The small molecule below binds the protein below.
Small molecule (SMILES): CC(=O)N[C@@H]1[C@@H](O)[C@H](O)[C@@H](CO)O[C@H]1O

Sequence of chain 1.F:
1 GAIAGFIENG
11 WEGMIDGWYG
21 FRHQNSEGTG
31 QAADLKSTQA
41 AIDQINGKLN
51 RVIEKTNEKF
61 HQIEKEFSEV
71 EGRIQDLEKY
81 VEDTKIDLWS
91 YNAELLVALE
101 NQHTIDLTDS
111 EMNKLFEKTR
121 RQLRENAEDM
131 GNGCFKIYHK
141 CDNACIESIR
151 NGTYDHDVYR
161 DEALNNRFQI

Binding-site contacts:
Ligand atom C6 contacts residue ALA144 of chain 1.F at 4.2 Å (hydrophobic).
Ligand atom C2 contacts residue ASN151 of chain 1.F at 2.4 Å.
Ligand atom O6 contacts residue GLU147 of chain 1.F at 3.4 Å (salt-bridge).
Ligand atom O5 contacts residue SER148 of chain 1.F at 4.4 Å.
Ligand atom N2 contacts residue ASN151 of chain 1.F at 2.8 Å (h-bond).
Ligand atom C8 contacts residue THR153 of chain 1.F at 4.3 Å.
Ligand atom O7 contacts residue ASN151 of chain 1.F at 3.2 Å (h-bond).
Ligand atom C5 contacts residue ASN151 of chain 1.F at 3.7 Å.
Ligand atom C8 contacts residue ASN151 of chain 1.F at 4.3 Å.
Ligand atom C4 contacts residue ASN151 of chain 1.F at 4.2 Å.
Ligand atom C1 contacts residue GLU147 of chain 1.F at 4.4 Å.
Ligand atom C1 contacts residue SER148 of chain 1.F at 4.5 Å.
Ligand atom C1 contacts residue ASN151 of chain 1.F at 1.4 Å.
Ligand atom C3 contacts residue ASN151 of chain 1.F at 3.8 Å.
Ligand atom O5 contacts residue ASN151 of chain 1.F at 2.4 Å (h-bond).
Ligand atom C7 contacts residue ASN151 of chain 1.F at 3.2 Å.
Ligand atom O6 contacts residue ALA144 of chain 1.F at 2.8 Å (h-bond).
Ligand atom O6 contacts residue SER148 of chain 1.F at 3.9 Å.
Ligand atom O5 contacts residue GLU147 of chain 1.F at 4.3 Å.
Ligand atom N2 contacts residue THR153 of chain 1.F at 3.9 Å.
Ligand atom C1 contacts residue THR153 of chain 1.F at 3.8 Å.
Ligand atom C6 contacts residue GLU147 of chain 1.F at 3.8 Å.